Sequence of chain 2.A:
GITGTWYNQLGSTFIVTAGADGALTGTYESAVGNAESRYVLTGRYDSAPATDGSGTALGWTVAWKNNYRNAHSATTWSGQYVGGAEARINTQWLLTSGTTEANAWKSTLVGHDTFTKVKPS

Sequence of chain 1.A:
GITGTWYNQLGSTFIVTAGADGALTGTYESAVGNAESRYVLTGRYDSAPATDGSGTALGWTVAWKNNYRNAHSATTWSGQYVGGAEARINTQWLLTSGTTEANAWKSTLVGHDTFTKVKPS

The small molecule below binds the protein below.
Small molecule (SMILES): C[C@H](O)[C@@H](NC(=O)[C@@H](C)NC(=O)[C@@H](CCC(=O)O)NC(=O)[C@@H](CC(=O)O)NC(=O)[C@@H](Cc1c[nH]cn1)NC(=O)[C@@H](Cc1c[nH]c2ccccc12)NC(=O)CNC(=O)CN)C(=O)N[C@H](Cc1c[nH]c2ccccc12)C(=O)N[C@H](CCCCN)C(=O)N1C=CC[C@@H]1C(=O)NCC=O

Binding-site contacts:
Ligand atom CG contacts residue TYR78 of chain 2.A at 3.6 Å (hydrophobic).
Ligand atom NE1 contacts residue ARG108 of chain 2.A at 3.5 Å (salt-bridge).
Ligand atom O contacts residue SER112 of chain 2.A at 2.8 Å (h-bond).
Ligand atom C contacts residue TYR67 of chain 2.A at 2.9 Å (hydrophobic).
Ligand atom OE2 contacts residue ARG108 of chain 2.A at 3.2 Å (salt-bridge).
Ligand atom CA contacts residue TYR67 of chain 2.A at 3.1 Å (hydrophobic).
Ligand atom CD contacts residue ARG108 of chain 2.A at 3.4 Å.
Ligand atom O contacts residue TYR67 of chain 2.A at 3.3 Å (h-bond).
Ligand atom CZ3 contacts residue ASN109 of chain 2.A at 3.6 Å.
Ligand atom C contacts residue SER112 of chain 2.A at 3.6 Å.
Ligand atom O contacts residue TRP144 of chain 1.A at 3.6 Å.
Ligand atom CA contacts residue SER51 of chain 2.A at 3.5 Å.
Ligand atom NE1 contacts residue TRP116 of chain 2.A at 3.6 Å.
Ligand atom CB contacts residue TRP103 of chain 2.A at 3.5 Å (hydrophobic).
Ligand atom O contacts residue ALA110 of chain 2.A at 3.5 Å.
Ligand atom CB contacts residue TRP103 of chain 2.A at 3.6 Å (hydrophobic).
Ligand atom CG contacts residue TRP144 of chain 1.A at 3.5 Å (hydrophobic).
Ligand atom CD contacts residue SER76 of chain 2.A at 3.5 Å.
Ligand atom CE2 contacts residue ASP152 of chain 2.A at 3.6 Å.
Ligand atom CB contacts residue TRP103 of chain 2.A at 3.5 Å (hydrophobic).
Ligand atom OE2 contacts residue SER76 of chain 2.A at 2.8 Å (h-bond).
Ligand atom CD1 contacts residue SER51 of chain 2.A at 3.2 Å.
Ligand atom NE1 contacts residue ASP152 of chain 2.A at 2.8 Å (salt-bridge).
Ligand atom CD2 contacts residue TRP144 of chain 1.A at 3.5 Å (hydrophobic).
Ligand atom O contacts residue LEU49 of chain 2.A at 3.4 Å (h-bond).
Ligand atom C contacts residue SER51 of chain 2.A at 3.7 Å.
Ligand atom N contacts residue LEU49 of chain 2.A at 3.6 Å (h-bond).
Ligand atom O contacts residue ALA110 of chain 2.A at 3.2 Å.
Ligand atom CZ3 contacts residue THR114 of chain 2.A at 3.3 Å.
Ligand atom O contacts residue ALA110 of chain 2.A at 3.5 Å.
Ligand atom ND1 contacts residue TRP144 of chain 1.A at 3.5 Å.
Ligand atom N contacts residue SER51 of chain 2.A at 2.9 Å (h-bond).
Ligand atom CZ2 contacts residue TRP132 of chain 2.A at 3.4 Å (hydrophobic).
Ligand atom CB contacts residue TRP144 of chain 1.A at 3.5 Å (hydrophobic).
Ligand atom CA contacts residue GLY50 of chain 2.A at 3.4 Å.
Ligand atom C contacts residue LEU49 of chain 2.A at 3.3 Å (hydrophobic).
Ligand atom CE2 contacts residue TRP116 of chain 2.A at 3.6 Å (hydrophobic).
Ligand atom N contacts residue TYR67 of chain 2.A at 3.2 Å (h-bond).
Ligand atom OE1 contacts residue ARG108 of chain 2.A at 2.9 Å (salt-bridge).
Ligand atom OE1 contacts residue TYR78 of chain 2.A at 2.7 Å (h-bond).